This protein binds this small molecule.
Small molecule (SMILES): CC(=O)N[C@H]1[C@H](O[C@H]2[C@H](O)[C@@H](NC(C)=O)CO[C@@H]2CO)O[C@H](CO)[C@@H](O)[C@@H]1O

Sequence of chain 1.C:
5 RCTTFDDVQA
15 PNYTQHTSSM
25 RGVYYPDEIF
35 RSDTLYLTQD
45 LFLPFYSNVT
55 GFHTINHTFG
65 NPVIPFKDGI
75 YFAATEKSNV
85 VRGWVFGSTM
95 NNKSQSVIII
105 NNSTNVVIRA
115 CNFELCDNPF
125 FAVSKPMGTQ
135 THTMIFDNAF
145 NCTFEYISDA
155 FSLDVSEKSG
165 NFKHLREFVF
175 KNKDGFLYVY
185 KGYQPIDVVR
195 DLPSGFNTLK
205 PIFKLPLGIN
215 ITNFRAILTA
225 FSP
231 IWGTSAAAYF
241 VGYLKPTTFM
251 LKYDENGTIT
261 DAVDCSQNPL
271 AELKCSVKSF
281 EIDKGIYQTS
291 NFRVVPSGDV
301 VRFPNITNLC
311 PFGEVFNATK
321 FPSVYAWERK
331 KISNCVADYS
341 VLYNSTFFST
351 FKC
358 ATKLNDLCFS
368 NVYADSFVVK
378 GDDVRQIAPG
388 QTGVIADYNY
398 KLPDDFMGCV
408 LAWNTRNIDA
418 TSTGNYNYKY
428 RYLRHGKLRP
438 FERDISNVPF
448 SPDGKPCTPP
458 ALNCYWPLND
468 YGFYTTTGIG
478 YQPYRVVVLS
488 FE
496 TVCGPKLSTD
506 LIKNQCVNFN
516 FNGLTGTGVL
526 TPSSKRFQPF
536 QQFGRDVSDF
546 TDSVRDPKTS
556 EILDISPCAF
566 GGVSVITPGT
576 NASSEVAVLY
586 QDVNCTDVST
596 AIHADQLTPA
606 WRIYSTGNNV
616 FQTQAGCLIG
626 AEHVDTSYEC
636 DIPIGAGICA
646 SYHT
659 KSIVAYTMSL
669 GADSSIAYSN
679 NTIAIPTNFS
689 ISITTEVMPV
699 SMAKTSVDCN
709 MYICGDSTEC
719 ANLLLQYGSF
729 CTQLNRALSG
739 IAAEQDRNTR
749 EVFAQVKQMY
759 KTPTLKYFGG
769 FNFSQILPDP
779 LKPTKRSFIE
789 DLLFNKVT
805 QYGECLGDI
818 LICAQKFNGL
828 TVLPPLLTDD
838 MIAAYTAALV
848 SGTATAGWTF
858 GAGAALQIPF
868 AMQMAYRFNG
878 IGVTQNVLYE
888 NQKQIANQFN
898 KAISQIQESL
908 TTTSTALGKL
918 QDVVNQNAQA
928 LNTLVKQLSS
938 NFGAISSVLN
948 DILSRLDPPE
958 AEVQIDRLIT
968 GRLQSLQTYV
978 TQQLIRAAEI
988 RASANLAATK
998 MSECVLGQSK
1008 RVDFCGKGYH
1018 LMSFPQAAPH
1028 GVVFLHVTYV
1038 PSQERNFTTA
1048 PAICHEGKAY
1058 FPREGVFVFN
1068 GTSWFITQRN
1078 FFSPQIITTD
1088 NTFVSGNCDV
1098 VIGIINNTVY

Binding-site contacts:
Ligand atom C5 contacts residue ASN256 of chain 1.C at 3.6 Å.
Ligand atom C5 contacts residue ARG531 of chain 1.B at 4.0 Å.
Ligand atom C1 contacts residue ARG531 of chain 1.B at 4.1 Å.
Ligand atom C7 contacts residue ASN256 of chain 1.C at 3.2 Å.
Ligand atom N2 contacts residue GLU255 of chain 1.C at 4.0 Å.
Ligand atom O7 contacts residue ASP254 of chain 1.C at 3.3 Å (salt-bridge).
Ligand atom C7 contacts residue ASP254 of chain 1.C at 3.9 Å.
Ligand atom C4 contacts residue ASN256 of chain 1.C at 4.2 Å.
Ligand atom C8 contacts residue GLU255 of chain 1.C at 4.0 Å.
Ligand atom C3 contacts residue ASN256 of chain 1.C at 3.8 Å.
Ligand atom N2 contacts residue ASN256 of chain 1.C at 2.9 Å (h-bond).
Ligand atom C6 contacts residue ARG531 of chain 1.B at 3.7 Å.
Ligand atom O6 contacts residue ARG531 of chain 1.B at 3.3 Å.
Ligand atom C8 contacts residue ASN256 of chain 1.C at 4.4 Å.
Ligand atom O7 contacts residue ASN256 of chain 1.C at 3.1 Å (h-bond).
Ligand atom C2 contacts residue ASN256 of chain 1.C at 2.5 Å.
Ligand atom O5 contacts residue ARG531 of chain 1.B at 3.2 Å.
Ligand atom C1 contacts residue ASN256 of chain 1.C at 1.4 Å.
Ligand atom C8 contacts residue ASP254 of chain 1.C at 4.0 Å.
Ligand atom O5 contacts residue ASN256 of chain 1.C at 2.3 Å (h-bond).

Sequence of chain 1.B:
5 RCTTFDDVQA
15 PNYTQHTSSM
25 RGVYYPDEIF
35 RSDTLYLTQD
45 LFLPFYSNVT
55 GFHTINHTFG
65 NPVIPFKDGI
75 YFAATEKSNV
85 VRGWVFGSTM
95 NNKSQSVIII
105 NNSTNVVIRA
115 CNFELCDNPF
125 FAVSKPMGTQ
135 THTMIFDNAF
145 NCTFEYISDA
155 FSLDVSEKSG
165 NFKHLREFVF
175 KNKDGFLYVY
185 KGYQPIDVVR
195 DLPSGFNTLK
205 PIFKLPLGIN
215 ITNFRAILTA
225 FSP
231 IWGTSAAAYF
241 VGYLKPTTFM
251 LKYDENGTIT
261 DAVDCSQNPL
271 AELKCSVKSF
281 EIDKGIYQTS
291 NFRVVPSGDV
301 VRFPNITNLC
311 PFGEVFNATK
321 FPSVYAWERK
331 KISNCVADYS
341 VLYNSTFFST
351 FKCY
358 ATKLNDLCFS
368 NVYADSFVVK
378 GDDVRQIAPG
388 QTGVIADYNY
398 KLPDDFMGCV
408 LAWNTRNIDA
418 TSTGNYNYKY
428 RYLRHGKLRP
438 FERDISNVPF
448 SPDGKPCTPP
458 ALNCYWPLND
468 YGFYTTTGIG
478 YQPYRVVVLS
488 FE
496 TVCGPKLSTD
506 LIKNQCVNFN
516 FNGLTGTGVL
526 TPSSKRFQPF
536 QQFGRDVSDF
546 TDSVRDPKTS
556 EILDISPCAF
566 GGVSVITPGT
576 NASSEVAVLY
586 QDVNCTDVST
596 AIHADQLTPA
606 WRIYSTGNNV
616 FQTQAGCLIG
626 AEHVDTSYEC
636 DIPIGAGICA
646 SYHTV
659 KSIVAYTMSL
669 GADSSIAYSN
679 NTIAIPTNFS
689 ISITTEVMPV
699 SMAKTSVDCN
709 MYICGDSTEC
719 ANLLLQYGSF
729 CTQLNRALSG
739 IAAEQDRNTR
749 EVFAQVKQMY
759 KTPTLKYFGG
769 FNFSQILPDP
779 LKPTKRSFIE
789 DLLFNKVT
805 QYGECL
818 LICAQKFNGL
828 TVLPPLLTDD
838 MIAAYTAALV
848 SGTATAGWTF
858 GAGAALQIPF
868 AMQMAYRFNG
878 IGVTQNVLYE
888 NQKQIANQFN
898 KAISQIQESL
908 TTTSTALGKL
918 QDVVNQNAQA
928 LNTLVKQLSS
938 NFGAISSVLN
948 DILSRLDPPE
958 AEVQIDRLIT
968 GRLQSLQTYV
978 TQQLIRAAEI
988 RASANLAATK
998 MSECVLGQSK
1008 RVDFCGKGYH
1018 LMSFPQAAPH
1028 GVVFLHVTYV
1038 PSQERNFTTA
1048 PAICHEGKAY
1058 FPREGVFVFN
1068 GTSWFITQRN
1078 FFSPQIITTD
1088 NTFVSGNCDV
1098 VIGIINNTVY